Binding-site contacts:
Ligand atom O contacts residue ASP29 of chain 1.B at 2.9 Å (salt-bridge).
Ligand atom CD4 contacts residue ASP30 of chain 1.A at 3.1 Å.
Ligand atom N1 contacts residue GLY48 of chain 1.B at 3.1 Å (h-bond).
Ligand atom C5 contacts residue ASP29 of chain 1.A at 3.6 Å.
Ligand atom CD11 contacts residue GLY27 of chain 1.A at 3.1 Å.
Ligand atom CG3 contacts residue GLY27 of chain 1.B at 3.5 Å.
Ligand atom CG contacts residue ARG8 of chain 1.A at 3.4 Å.
Ligand atom N7 contacts residue ILE47 of chain 1.A at 3.4 Å.
Ligand atom CD contacts residue GLY48 of chain 1.B at 3.4 Å.
Ligand atom CA5 contacts residue ASP29 of chain 1.A at 3.1 Å.
Ligand atom OE2 contacts residue ASP30 of chain 1.A at 2.8 Å (salt-bridge).
Ligand atom N2 contacts residue GLY27 of chain 1.B at 3.1 Å (h-bond).
Ligand atom CA contacts residue GLY48 of chain 1.B at 3.5 Å.
Ligand atom CG6 contacts residue ASP30 of chain 1.A at 3.5 Å.
Ligand atom N7 contacts residue MET46 of chain 1.A at 3.4 Å (h-bond).
Ligand atom O3 contacts residue GLY27 of chain 1.A at 3.5 Å (h-bond).
Ligand atom C2 contacts residue ASP25 of chain 1.A at 3.4 Å.
Ligand atom N contacts residue ASP29 of chain 1.B at 3.2 Å (salt-bridge).
Ligand atom NH1 contacts residue PRO81 of chain 1.A at 3.0 Å.
Ligand atom O4 contacts residue GLY48 of chain 1.A at 3.5 Å (h-bond).
Ligand atom CE contacts residue ASP30 of chain 1.A at 3.0 Å.
Ligand atom OE1 contacts residue ASP29 of chain 1.A at 3.0 Å (salt-bridge).
Ligand atom CD1 contacts residue LEU23 of chain 1.A at 3.3 Å (hydrophobic).
Ligand atom N contacts residue ASP30 of chain 1.B at 3.5 Å (salt-bridge).
Ligand atom O contacts residue ALA28 of chain 1.B at 3.4 Å.
Ligand atom CB contacts residue ARG8 of chain 1.A at 3.1 Å.
Ligand atom O3 contacts residue ALA28 of chain 1.A at 3.3 Å.
Ligand atom CB5 contacts residue ASP29 of chain 1.A at 3.5 Å.
Ligand atom OE1 contacts residue ASP30 of chain 1.A at 2.9 Å (salt-bridge).
Ligand atom CB2 contacts residue GLY27 of chain 1.B at 3.5 Å.
Ligand atom CA3 contacts residue GLY27 of chain 1.A at 3.5 Å.
Ligand atom N5 contacts residue GLY48 of chain 1.A at 3.1 Å (h-bond).
Ligand atom CD1 contacts residue VAL82 of chain 1.A at 3.2 Å (hydrophobic).
Ligand atom O3 contacts residue ASP29 of chain 1.A at 2.8 Å (salt-bridge).
Ligand atom O2 contacts residue GLY49 of chain 1.A at 3.4 Å.
Ligand atom N4 contacts residue GLY27 of chain 1.A at 3.1 Å (h-bond).
Ligand atom CA3 contacts residue ASP25 of chain 1.B at 3.4 Å.
Ligand atom O1 contacts residue GLY49 of chain 1.B at 3.3 Å.
Ligand atom N6 contacts residue ASP29 of chain 1.A at 3.0 Å (salt-bridge).
Ligand atom CB3 contacts residue ASP25 of chain 1.B at 3.4 Å.

Sequence of chain 1.B:
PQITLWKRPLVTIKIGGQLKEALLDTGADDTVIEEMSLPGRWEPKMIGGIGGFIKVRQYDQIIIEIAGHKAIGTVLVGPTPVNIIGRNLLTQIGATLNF

Sequence of chain 1.A:
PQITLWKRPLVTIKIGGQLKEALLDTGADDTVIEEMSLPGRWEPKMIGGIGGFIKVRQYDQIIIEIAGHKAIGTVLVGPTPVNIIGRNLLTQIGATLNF

A small-molecule ligand and the protein it binds are described below.
Small molecule (SMILES): CCCC[C@H](NC(=O)[C@H](C)NC(=O)[C@H](CCC(=O)O)NC(=O)[C@H](Cc1ccccc1)NC[C@H](CC(C)C)NC(=O)[C@@H](NC(=O)[C@@H](N)CCCNC(N)=[NH2+])C(C)C)C(N)=O